Sequence of chain 1.A:
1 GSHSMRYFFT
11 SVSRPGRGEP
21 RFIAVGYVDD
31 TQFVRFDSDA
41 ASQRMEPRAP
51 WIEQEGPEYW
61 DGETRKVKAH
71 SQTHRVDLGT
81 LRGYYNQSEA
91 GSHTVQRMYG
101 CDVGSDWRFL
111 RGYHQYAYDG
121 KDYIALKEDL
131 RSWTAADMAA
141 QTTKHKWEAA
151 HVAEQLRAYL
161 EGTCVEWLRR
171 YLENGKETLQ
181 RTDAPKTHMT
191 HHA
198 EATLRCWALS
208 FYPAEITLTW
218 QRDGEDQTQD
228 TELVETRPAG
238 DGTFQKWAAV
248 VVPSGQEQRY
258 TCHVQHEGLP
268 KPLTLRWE

A small-molecule ligand and the protein it binds are described below.
Small molecule (SMILES): CSCC[C@H](NC(=O)[C@@H](NC(=O)[C@H](CC(C)C)NC(=O)[C@H](CC(C)C)NC(=O)CNC(=O)CNC(=O)[C@H](CC(C)C)NC(=O)[C@@H](N)CS)[C@@H](C)O)C(=O)N[C@H](C(=O)O)C(C)C

Binding-site contacts:
Ligand atom CD2 contacts residue TYR99 of chain 1.A at 3.5 Å (hydrophobic).
Ligand atom CD2 contacts residue HIS70 of chain 1.A at 3.6 Å.
Ligand atom CA contacts residue TYR7 of chain 1.A at 3.3 Å (hydrophobic).
Ligand atom CB contacts residue TRP167 of chain 1.A at 2.8 Å (hydrophobic).
Ligand atom O contacts residue LYS146 of chain 1.A at 2.7 Å (salt-bridge).
Ligand atom O contacts residue THR143 of chain 1.A at 2.6 Å (h-bond).
Ligand atom OXT contacts residue THR80 of chain 1.A at 3.5 Å.
Ligand atom OXT contacts residue LYS146 of chain 1.A at 3.1 Å (salt-bridge).
Ligand atom C contacts residue LYS146 of chain 1.A at 3.4 Å.
Ligand atom CD1 contacts residue GLN155 of chain 1.A at 3.3 Å.
Ligand atom O contacts residue HIS70 of chain 1.A at 3.3 Å.
Ligand atom CA contacts residue TYR171 of chain 1.A at 3.6 Å (hydrophobic).
Ligand atom N contacts residue TYR159 of chain 1.A at 3.6 Å (h-bond).
Ligand atom CD1 contacts residue MET45 of chain 1.A at 3.2 Å (hydrophobic).
Ligand atom N contacts residue TYR99 of chain 1.A at 2.9 Å (h-bond).
Ligand atom CG2 contacts residue ASP77 of chain 1.A at 3.4 Å.
Ligand atom O contacts residue TYR7 of chain 1.A at 3.2 Å.
Ligand atom N contacts residue TYR171 of chain 1.A at 2.9 Å (h-bond).
Ligand atom CD1 contacts residue GLU63 of chain 1.A at 3.5 Å.
Ligand atom CG contacts residue GLU63 of chain 1.A at 3.5 Å.
Ligand atom N contacts residue GLU63 of chain 1.A at 2.7 Å (salt-bridge).
Ligand atom C contacts residue TYR7 of chain 1.A at 3.3 Å (hydrophobic).
Ligand atom CA contacts residue ASP77 of chain 1.A at 3.2 Å.
Ligand atom CB contacts residue THR143 of chain 1.A at 3.5 Å.
Ligand atom O contacts residue TYR159 of chain 1.A at 2.6 Å (h-bond).
Ligand atom C contacts residue THR143 of chain 1.A at 3.5 Å.
Ligand atom C contacts residue GLU63 of chain 1.A at 3.5 Å.
Ligand atom CB contacts residue GLU63 of chain 1.A at 3.5 Å.
Ligand atom SG contacts residue TRP167 of chain 1.A at 2.3 Å.
Ligand atom OG1 contacts residue ARG97 of chain 1.A at 2.9 Å (salt-bridge).
Ligand atom N contacts residue TYR7 of chain 1.A at 2.9 Å (h-bond).
Ligand atom O contacts residue TYR84 of chain 1.A at 2.8 Å (h-bond).
Ligand atom N contacts residue ASP77 of chain 1.A at 2.8 Å (salt-bridge).
Ligand atom CD2 contacts residue TYR7 of chain 1.A at 3.6 Å (hydrophobic).
Ligand atom N contacts residue TYR7 of chain 1.A at 3.5 Å (h-bond).
Ligand atom C contacts residue ASP77 of chain 1.A at 3.5 Å.
Ligand atom CA contacts residue TYR159 of chain 1.A at 3.6 Å (hydrophobic).
Ligand atom O contacts residue HIS70 of chain 1.A at 2.7 Å (h-bond).
Ligand atom CA contacts residue GLU63 of chain 1.A at 3.4 Å.
Ligand atom O contacts residue TRP147 of chain 1.A at 3.0 Å (h-bond).